Sequence of chain 8.A:
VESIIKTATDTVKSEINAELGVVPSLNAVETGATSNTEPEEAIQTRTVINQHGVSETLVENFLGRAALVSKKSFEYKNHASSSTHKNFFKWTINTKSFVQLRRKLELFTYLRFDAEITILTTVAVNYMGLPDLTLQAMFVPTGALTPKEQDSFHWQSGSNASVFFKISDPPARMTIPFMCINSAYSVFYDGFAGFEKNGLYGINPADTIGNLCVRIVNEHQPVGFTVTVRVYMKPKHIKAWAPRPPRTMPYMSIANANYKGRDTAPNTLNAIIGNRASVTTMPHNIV

Sequence of chain 8.C:
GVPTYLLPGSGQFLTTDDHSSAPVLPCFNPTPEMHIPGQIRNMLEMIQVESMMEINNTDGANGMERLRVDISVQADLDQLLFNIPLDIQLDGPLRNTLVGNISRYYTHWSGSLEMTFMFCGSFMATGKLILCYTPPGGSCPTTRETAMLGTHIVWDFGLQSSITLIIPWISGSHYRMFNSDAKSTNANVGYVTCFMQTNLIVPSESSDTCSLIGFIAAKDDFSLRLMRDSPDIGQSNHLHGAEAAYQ

Binding-site contacts:
Ligand atom N5 contacts residue ASN275 of chain 8.A at 3.4 Å (h-bond).
Ligand atom C10 contacts residue ASN275 of chain 8.A at 3.3 Å.
Ligand atom C4 contacts residue ASP232 of chain 8.C at 3.4 Å.
Ligand atom C11 contacts residue PRO231 of chain 8.C at 3.5 Å (hydrophobic).
Ligand atom C4 contacts residue ASN275 of chain 8.A at 3.7 Å.
Ligand atom O4 contacts residue ASP232 of chain 8.C at 2.8 Å (salt-bridge).
Ligand atom C5 contacts residue ASN283 of chain 8.A at 3.8 Å.
Ligand atom C11 contacts residue ASP232 of chain 8.C at 3.6 Å.
Ligand atom O4 contacts residue ARG95 of chain 8.C at 3.5 Å.
Ligand atom O6 contacts residue ALA273 of chain 8.A at 3.7 Å.
Ligand atom O2 contacts residue ASP91 of chain 8.C at 2.5 Å (salt-bridge).
Ligand atom O10 contacts residue ASN275 of chain 8.A at 3.0 Å (h-bond).
Ligand atom C5 contacts residue PRO231 of chain 8.C at 3.7 Å (hydrophobic).
Ligand atom N5 contacts residue PRO231 of chain 8.C at 3.0 Å (h-bond).
Ligand atom O6 contacts residue ASN283 of chain 8.A at 3.0 Å (h-bond).
Ligand atom O4 contacts residue PRO231 of chain 8.C at 3.9 Å.
Ligand atom C5 contacts residue PRO274 of chain 8.A at 3.9 Å (hydrophobic).
Ligand atom O4 contacts residue ASN275 of chain 8.A at 3.0 Å (h-bond).
Ligand atom O2 contacts residue GLY282 of chain 8.A at 3.8 Å.
Ligand atom C10 contacts residue PRO231 of chain 8.C at 3.8 Å (hydrophobic).
Ligand atom C11 contacts residue GLY234 of chain 8.C at 3.8 Å.
Ligand atom C2 contacts residue ASP91 of chain 8.C at 3.2 Å.
Ligand atom C11 contacts residue ILE233 of chain 8.C at 3.6 Å (hydrophobic).
Ligand atom C6 contacts residue GLY282 of chain 8.A at 3.6 Å.
Ligand atom C6 contacts residue ALA273 of chain 8.A at 3.8 Å (hydrophobic).
Ligand atom O3 contacts residue ASP91 of chain 8.C at 3.5 Å.
Ligand atom C5 contacts residue GLY282 of chain 8.A at 3.8 Å.
Ligand atom O2 contacts residue PRO274 of chain 8.A at 3.4 Å.
Ligand atom O6 contacts residue GLY282 of chain 8.A at 3.5 Å.
Ligand atom O5 contacts residue ASN283 of chain 8.A at 3.7 Å.
Ligand atom O6 contacts residue PRO274 of chain 8.A at 3.6 Å.
Ligand atom C3 contacts residue ARG104 of chain 8.C at 3.8 Å.
Ligand atom C6 contacts residue ASN283 of chain 8.A at 3.8 Å.
Ligand atom O10 contacts residue ARG270 of chain 8.A at 3.6 Å.
Ligand atom C5 contacts residue ASN275 of chain 8.A at 3.5 Å.
Ligand atom C1 contacts residue ARG104 of chain 8.C at 3.8 Å.
Ligand atom C4 contacts residue PRO231 of chain 8.C at 3.6 Å (hydrophobic).
Ligand atom O7 contacts residue PRO274 of chain 8.A at 3.6 Å.
Ligand atom O1B contacts residue ARG104 of chain 8.C at 3.0 Å (salt-bridge).
Ligand atom C1 contacts residue ASN283 of chain 8.A at 3.4 Å.

A small-molecule ligand and the protein it binds are described below.
Small molecule (SMILES): CC(=O)N[C@@H]1[C@@H](O)[C@H](O[C@@H]2O[C@H](CO)[C@H](O)[C@H](O[C@]3(C(=O)O)C[C@H](O)[C@@H](NC(C)=O)[C@H]([C@H](O)[C@H](O)CO)O3)[C@H]2O)[C@@H](CO)O[C@H]1O